Binding-site contacts:
Ligand atom O1D contacts residue THR148 of chain 1.A at 3.0 Å (h-bond).
Ligand atom PB contacts residue GLY298 of chain 1.A at 3.7 Å.
Ligand atom O5D contacts residue GLY149 of chain 1.A at 3.6 Å.
Ligand atom O2D contacts residue ARG275 of chain 1.A at 2.9 Å (salt-bridge).
Ligand atom O1A contacts residue GLY150 of chain 1.A at 3.3 Å.
Ligand atom C2 contacts residue THR186 of chain 1.A at 3.2 Å.
Ligand atom O2B contacts residue GLY149 of chain 1.A at 3.1 Å (h-bond).
Ligand atom O1B contacts residue PRO299 of chain 1.A at 3.6 Å (h-bond).
Ligand atom O1D contacts residue GLY149 of chain 1.A at 2.8 Å (h-bond).
Ligand atom O3D contacts residue GLU271 of chain 1.A at 2.8 Å (salt-bridge).
Ligand atom C2 contacts residue THR248 of chain 1.A at 3.6 Å.
Ligand atom C2 contacts residue THR184 of chain 1.A at 3.5 Å.
Ligand atom N1 contacts residue THR186 of chain 1.A at 3.5 Å (h-bond).
Ligand atom C2D contacts residue THR148 of chain 1.A at 3.4 Å.
Ligand atom O2A contacts residue ASN153 of chain 1.A at 3.3 Å (h-bond).
Ligand atom O2A contacts residue GLY298 of chain 1.A at 3.3 Å.
Ligand atom O2B contacts residue THR301 of chain 1.A at 3.3 Å (h-bond).
Ligand atom C2' contacts residue PHE268 of chain 1.A at 3.6 Å (hydrophobic).
Ligand atom C1' contacts residue ARG152 of chain 1.A at 3.6 Å.
Ligand atom O2B contacts residue GLY298 of chain 1.A at 2.8 Å (h-bond).
Ligand atom O1A contacts residue ASN153 of chain 1.A at 2.9 Å (h-bond).
Ligand atom C8 contacts residue PHE268 of chain 1.A at 3.7 Å (hydrophobic).
Ligand atom C4 contacts residue PHE268 of chain 1.A at 3.5 Å (hydrophobic).
Ligand atom PA contacts residue ASN153 of chain 1.A at 3.3 Å.
Ligand atom C5 contacts residue PHE268 of chain 1.A at 3.5 Å (hydrophobic).
Ligand atom O1A contacts residue ALA151 of chain 1.A at 2.6 Å (h-bond).
Ligand atom N1 contacts residue THR184 of chain 1.A at 2.8 Å (h-bond).
Ligand atom C1D contacts residue MET189 of chain 1.A at 3.5 Å (hydrophobic).
Ligand atom O2D contacts residue GLU271 of chain 1.A at 3.4 Å (salt-bridge).
Ligand atom O1A contacts residue ARG152 of chain 1.A at 3.4 Å (salt-bridge).
Ligand atom O2B contacts residue GLY150 of chain 1.A at 3.5 Å.
Ligand atom O5' contacts residue ASN153 of chain 1.A at 3.5 Å (h-bond).
Ligand atom O1D contacts residue MET189 of chain 1.A at 3.4 Å (h-bond).
Ligand atom O1B contacts residue GLY298 of chain 1.A at 3.5 Å.
Ligand atom O4D contacts residue GLY149 of chain 1.A at 3.0 Å (h-bond).
Ligand atom O4' contacts residue ARG152 of chain 1.A at 3.2 Å.
Ligand atom C1D contacts residue GLY149 of chain 1.A at 3.6 Å.
Ligand atom N7 contacts residue PHE268 of chain 1.A at 3.5 Å.
Ligand atom O1B contacts residue GLY300 of chain 1.A at 3.1 Å (h-bond).
Ligand atom O2' contacts residue PHE268 of chain 1.A at 3.3 Å.

A small-molecule ligand and the protein it binds are described below.
Small molecule (SMILES): Nc1ncnc2c1ncn2[C@@H]1O[C@H](CO[P](=O)(O)O[P](=O)(O)OC[C@H]2O[C@@H](O)[C@H](O)[C@@H]2O)[C@@H](O)[C@H]1O

Sequence of chain 1.A:
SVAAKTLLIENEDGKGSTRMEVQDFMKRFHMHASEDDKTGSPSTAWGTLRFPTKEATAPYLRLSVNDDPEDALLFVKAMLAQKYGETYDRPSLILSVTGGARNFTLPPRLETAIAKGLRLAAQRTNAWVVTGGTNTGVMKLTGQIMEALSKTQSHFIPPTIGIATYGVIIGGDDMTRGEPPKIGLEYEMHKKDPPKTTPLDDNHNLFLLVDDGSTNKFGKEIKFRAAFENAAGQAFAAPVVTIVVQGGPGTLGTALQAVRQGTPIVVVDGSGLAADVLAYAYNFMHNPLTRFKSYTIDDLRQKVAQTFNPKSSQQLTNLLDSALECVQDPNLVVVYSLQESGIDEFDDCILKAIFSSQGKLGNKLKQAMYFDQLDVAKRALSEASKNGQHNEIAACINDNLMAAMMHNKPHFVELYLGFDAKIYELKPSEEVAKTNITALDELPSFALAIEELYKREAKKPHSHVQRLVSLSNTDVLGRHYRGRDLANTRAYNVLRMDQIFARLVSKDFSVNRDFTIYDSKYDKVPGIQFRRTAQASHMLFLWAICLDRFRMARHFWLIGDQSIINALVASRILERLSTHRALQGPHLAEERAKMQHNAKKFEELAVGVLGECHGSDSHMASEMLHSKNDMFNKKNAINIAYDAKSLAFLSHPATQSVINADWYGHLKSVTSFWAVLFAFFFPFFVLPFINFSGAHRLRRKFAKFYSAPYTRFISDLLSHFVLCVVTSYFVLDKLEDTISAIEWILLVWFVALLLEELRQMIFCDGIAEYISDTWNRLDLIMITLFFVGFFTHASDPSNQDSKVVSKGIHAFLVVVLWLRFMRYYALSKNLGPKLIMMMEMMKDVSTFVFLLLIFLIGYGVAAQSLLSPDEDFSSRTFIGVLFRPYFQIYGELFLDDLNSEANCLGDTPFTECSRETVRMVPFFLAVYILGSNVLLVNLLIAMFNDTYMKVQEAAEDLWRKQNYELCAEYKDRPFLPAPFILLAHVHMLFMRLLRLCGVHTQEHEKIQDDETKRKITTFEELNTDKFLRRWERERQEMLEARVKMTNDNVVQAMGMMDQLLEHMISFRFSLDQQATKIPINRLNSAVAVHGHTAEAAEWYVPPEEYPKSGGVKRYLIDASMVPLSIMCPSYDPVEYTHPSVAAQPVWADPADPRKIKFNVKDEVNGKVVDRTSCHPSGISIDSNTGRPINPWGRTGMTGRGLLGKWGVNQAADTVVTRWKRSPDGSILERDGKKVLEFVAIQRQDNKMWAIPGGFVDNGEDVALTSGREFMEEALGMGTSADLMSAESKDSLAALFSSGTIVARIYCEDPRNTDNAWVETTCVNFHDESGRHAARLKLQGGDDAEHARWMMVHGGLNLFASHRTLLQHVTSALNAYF